Binding-site contacts:
Ligand atom O1 contacts residue PHE264 of chain 2.A at 3.6 Å.
Ligand atom C5 contacts residue VAL262 of chain 2.A at 3.5 Å (hydrophobic).
Ligand atom C1 contacts residue ILE305 of chain 2.A at 4.5 Å (hydrophobic).
Ligand atom C2 contacts residue HIS183 of chain 2.A at 3.9 Å.
Ligand atom O1 contacts residue MET180 of chain 2.A at 4.4 Å.
Ligand atom O1 contacts residue HIS243 of chain 2.A at 4.4 Å.
Ligand atom C5 contacts residue ILE192 of chain 2.A at 3.4 Å (hydrophobic).
Ligand atom O2 contacts residue ARG162 of chain 2.A at 3.6 Å.
Ligand atom C1 contacts residue PHE264 of chain 2.A at 4.0 Å (hydrophobic).
Ligand atom O2 contacts residue PHE264 of chain 2.A at 3.7 Å.
Ligand atom O3 contacts residue MET180 of chain 2.A at 3.9 Å.
Ligand atom O1 contacts residue FE21 of chain 2.B at 2.2 Å.
Ligand atom C1 contacts residue VAL262 of chain 2.A at 4.4 Å (hydrophobic).
Ligand atom C4 contacts residue VAL262 of chain 2.A at 4.1 Å (hydrophobic).
Ligand atom C3 contacts residue VAL262 of chain 2.A at 4.1 Å (hydrophobic).
Ligand atom O3 contacts residue HIS243 of chain 2.A at 3.3 Å (h-bond).
Ligand atom O2 contacts residue FE21 of chain 2.B at 4.1 Å.
Ligand atom O1 contacts residue HIS183 of chain 2.A at 3.2 Å (h-bond).
Ligand atom C6 contacts residue LEU204 of chain 2.A at 3.4 Å (hydrophobic).
Ligand atom O3 contacts residue HIS183 of chain 2.A at 3.3 Å (h-bond).
Ligand atom O3 contacts residue FE21 of chain 2.B at 2.2 Å.
Ligand atom C3 contacts residue FE21 of chain 2.B at 4.4 Å.
Ligand atom C4 contacts residue VAL245 of chain 2.A at 4.5 Å (hydrophobic).
Ligand atom O1 contacts residue ILE305 of chain 2.A at 3.4 Å.
Ligand atom C1 contacts residue MET180 of chain 2.A at 4.0 Å (hydrophobic).
Ligand atom C6 contacts residue VAL245 of chain 2.A at 3.3 Å (hydrophobic).
Ligand atom C2 contacts residue FE21 of chain 2.B at 2.9 Å.
Ligand atom C1 contacts residue FE21 of chain 2.B at 3.0 Å.
Ligand atom O2 contacts residue VAL262 of chain 2.A at 4.2 Å.
Ligand atom O1 contacts residue ASP185 of chain 2.A at 3.4 Å (salt-bridge).
Ligand atom C3 contacts residue MET180 of chain 2.A at 3.6 Å (hydrophobic).
Ligand atom C1 contacts residue HIS183 of chain 2.A at 3.9 Å.
Ligand atom O3 contacts residue ASP185 of chain 2.A at 4.3 Å.
Ligand atom C2 contacts residue MET180 of chain 2.A at 3.6 Å (hydrophobic).
Ligand atom O2 contacts residue MET180 of chain 2.A at 4.0 Å.
Ligand atom C2 contacts residue HIS243 of chain 2.A at 4.5 Å.

Sequence of chain 2.A:
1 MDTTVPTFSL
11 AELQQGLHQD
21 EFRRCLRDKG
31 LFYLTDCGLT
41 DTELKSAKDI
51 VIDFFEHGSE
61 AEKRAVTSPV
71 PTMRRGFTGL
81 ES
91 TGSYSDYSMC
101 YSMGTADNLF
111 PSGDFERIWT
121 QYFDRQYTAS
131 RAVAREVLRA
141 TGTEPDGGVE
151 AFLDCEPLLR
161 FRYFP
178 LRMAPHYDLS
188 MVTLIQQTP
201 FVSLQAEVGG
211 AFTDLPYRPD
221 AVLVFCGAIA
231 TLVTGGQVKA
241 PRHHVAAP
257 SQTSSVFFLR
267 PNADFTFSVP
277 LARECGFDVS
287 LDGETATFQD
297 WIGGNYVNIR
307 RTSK

The protein below binds the small molecule below.
Small molecule (SMILES): CC(C)CC(=O)C(=O)O